This protein binds this small molecule.
Small molecule (SMILES): CC(=O)N[C@@H]1[C@@H](O)[C@H](O)[C@@H](CO)O[C@H]1O

Binding-site contacts:
Ligand atom N2 contacts residue GLN484 of chain 1.B at 2.5 Å (h-bond).
Ligand atom C7 contacts residue CYS508 of chain 1.B at 4.0 Å (hydrophobic).
Ligand atom O7 contacts residue ASN509 of chain 1.B at 2.6 Å (h-bond).
Ligand atom O3 contacts residue GLN484 of chain 1.B at 2.9 Å (h-bond).
Ligand atom C7 contacts residue GLN484 of chain 1.B at 2.9 Å.
Ligand atom C2 contacts residue ASN509 of chain 1.B at 2.5 Å.
Ligand atom C8 contacts residue CYS482 of chain 1.B at 4.1 Å (hydrophobic).
Ligand atom C1 contacts residue ASN509 of chain 1.B at 1.4 Å.
Ligand atom C5 contacts residue ASN509 of chain 1.B at 3.6 Å.
Ligand atom C7 contacts residue ASN509 of chain 1.B at 3.1 Å.
Ligand atom C2 contacts residue GLN484 of chain 1.B at 3.2 Å.
Ligand atom C8 contacts residue SER483 of chain 1.B at 3.7 Å.
Ligand atom N2 contacts residue ASN509 of chain 1.B at 2.9 Å (h-bond).
Ligand atom N2 contacts residue SER483 of chain 1.B at 3.8 Å.
Ligand atom C1 contacts residue GLN484 of chain 1.B at 4.2 Å.
Ligand atom O7 contacts residue CYS507 of chain 1.B at 2.8 Å (h-bond).
Ligand atom C8 contacts residue ASN509 of chain 1.B at 4.3 Å.
Ligand atom C8 contacts residue GLN484 of chain 1.B at 3.9 Å.
Ligand atom O6 contacts residue ASN509 of chain 1.B at 4.2 Å.
Ligand atom C8 contacts residue CYS508 of chain 1.B at 4.1 Å (hydrophobic).
Ligand atom O5 contacts residue ASN509 of chain 1.B at 2.4 Å (h-bond).
Ligand atom C2 contacts residue CYS507 of chain 1.B at 4.2 Å (hydrophobic).
Ligand atom O7 contacts residue CYS508 of chain 1.B at 3.1 Å.
Ligand atom N2 contacts residue CYS507 of chain 1.B at 4.0 Å.
Ligand atom C3 contacts residue GLN484 of chain 1.B at 3.6 Å.
Ligand atom C4 contacts residue ASN509 of chain 1.B at 4.2 Å.
Ligand atom C7 contacts residue SER483 of chain 1.B at 3.4 Å.
Ligand atom C7 contacts residue CYS507 of chain 1.B at 3.0 Å (hydrophobic).
Ligand atom C3 contacts residue ASN509 of chain 1.B at 3.8 Å.
Ligand atom O5 contacts residue CYS507 of chain 1.B at 4.2 Å.
Ligand atom O7 contacts residue SER483 of chain 1.B at 3.1 Å.
Ligand atom O7 contacts residue GLN484 of chain 1.B at 2.8 Å (h-bond).
Ligand atom C1 contacts residue CYS507 of chain 1.B at 3.3 Å (hydrophobic).
Ligand atom C8 contacts residue CYS507 of chain 1.B at 3.1 Å (hydrophobic).

Sequence of chain 1.B:
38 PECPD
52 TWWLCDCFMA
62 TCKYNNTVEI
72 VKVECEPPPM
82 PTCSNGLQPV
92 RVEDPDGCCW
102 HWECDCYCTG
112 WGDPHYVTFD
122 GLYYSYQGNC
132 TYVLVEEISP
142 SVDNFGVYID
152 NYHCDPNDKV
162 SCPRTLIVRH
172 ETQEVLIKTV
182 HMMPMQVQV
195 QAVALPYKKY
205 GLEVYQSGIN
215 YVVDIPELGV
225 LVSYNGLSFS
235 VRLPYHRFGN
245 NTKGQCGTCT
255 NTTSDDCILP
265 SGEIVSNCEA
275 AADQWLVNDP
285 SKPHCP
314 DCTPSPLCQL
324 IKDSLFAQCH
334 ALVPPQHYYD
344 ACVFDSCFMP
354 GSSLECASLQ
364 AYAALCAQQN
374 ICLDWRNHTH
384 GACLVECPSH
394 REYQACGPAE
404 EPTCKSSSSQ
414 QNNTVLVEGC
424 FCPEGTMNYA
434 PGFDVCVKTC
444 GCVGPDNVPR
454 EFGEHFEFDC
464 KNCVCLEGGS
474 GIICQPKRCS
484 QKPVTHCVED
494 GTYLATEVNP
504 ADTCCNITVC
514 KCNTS